This small molecule binds to this protein.
Small molecule (SMILES): [H]/N=N/C(=O)c1ccncc1

Sequence of chain 1.B:
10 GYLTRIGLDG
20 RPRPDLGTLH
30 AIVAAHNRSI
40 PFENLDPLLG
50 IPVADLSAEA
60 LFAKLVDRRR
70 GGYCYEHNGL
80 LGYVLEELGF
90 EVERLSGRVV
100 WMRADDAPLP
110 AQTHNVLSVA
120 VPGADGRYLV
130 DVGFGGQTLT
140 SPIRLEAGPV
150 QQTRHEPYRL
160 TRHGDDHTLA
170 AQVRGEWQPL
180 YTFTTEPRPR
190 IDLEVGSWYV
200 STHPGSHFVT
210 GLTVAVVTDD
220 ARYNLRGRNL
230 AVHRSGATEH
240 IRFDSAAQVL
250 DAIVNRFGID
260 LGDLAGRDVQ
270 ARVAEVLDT

Binding-site contacts:
Ligand atom C5 contacts residue PHE133 of chain 1.B at 4.3 Å (hydrophobic).
Ligand atom C3 contacts residue PHE207 of chain 1.B at 3.5 Å (hydrophobic).
Ligand atom O1 contacts residue PHE41 of chain 1.B at 3.4 Å.
Ligand atom C2 contacts residue PHE207 of chain 1.B at 3.9 Å (hydrophobic).
Ligand atom C4 contacts residue PHE207 of chain 1.B at 4.2 Å (hydrophobic).
Ligand atom C6 contacts residue THR112 of chain 1.B at 4.1 Å.
Ligand atom N2 contacts residue PHE207 of chain 1.B at 4.1 Å.
Ligand atom N2 contacts residue THR112 of chain 1.B at 3.0 Å (h-bond).
Ligand atom N3 contacts residue TYR72 of chain 1.B at 3.8 Å.
Ligand atom C5 contacts residue PHE207 of chain 1.B at 4.0 Å (hydrophobic).
Ligand atom N1 contacts residue PHE207 of chain 1.B at 4.3 Å.
Ligand atom O1 contacts residue GLY132 of chain 1.B at 3.6 Å.
Ligand atom C3 contacts residue VAL98 of chain 1.B at 4.0 Å (hydrophobic).
Ligand atom C2 contacts residue PHE41 of chain 1.B at 4.0 Å (hydrophobic).
Ligand atom C6 contacts residue PHE207 of chain 1.B at 3.9 Å (hydrophobic).
Ligand atom N3 contacts residue TYR74 of chain 1.B at 3.6 Å.
Ligand atom O1 contacts residue PHE207 of chain 1.B at 4.3 Å.
Ligand atom N1 contacts residue VAL98 of chain 1.B at 4.0 Å.
Ligand atom C4 contacts residue PHE133 of chain 1.B at 3.4 Å (hydrophobic).
Ligand atom N3 contacts residue VAL199 of chain 1.B at 4.0 Å.
Ligand atom O1 contacts residue TYR72 of chain 1.B at 3.6 Å.
Ligand atom N1 contacts residue PHE133 of chain 1.B at 3.5 Å.
Ligand atom N2 contacts residue VAL199 of chain 1.B at 4.2 Å.
Ligand atom C5 contacts residue VAL98 of chain 1.B at 3.5 Å (hydrophobic).
Ligand atom N3 contacts residue THR112 of chain 1.B at 3.3 Å (h-bond).
Ligand atom C1 contacts residue HIS113 of chain 1.B at 4.4 Å.
Ligand atom C6 contacts residue CYS73 of chain 1.B at 3.2 Å (hydrophobic).
Ligand atom C3 contacts residue THR112 of chain 1.B at 4.3 Å.
Ligand atom C6 contacts residue PHE41 of chain 1.B at 4.4 Å (hydrophobic).
Ligand atom N2 contacts residue CYS73 of chain 1.B at 2.9 Å (h-bond).
Ligand atom C6 contacts residue HIS113 of chain 1.B at 4.4 Å.
Ligand atom C2 contacts residue PHE133 of chain 1.B at 3.7 Å (hydrophobic).
Ligand atom C6 contacts residue GLY132 of chain 1.B at 4.5 Å.
Ligand atom O1 contacts residue CYS73 of chain 1.B at 2.9 Å (h-bond).
Ligand atom C1 contacts residue CYS73 of chain 1.B at 4.4 Å (hydrophobic).
Ligand atom C2 contacts residue GLY132 of chain 1.B at 4.1 Å.
Ligand atom C1 contacts residue PHE207 of chain 1.B at 3.7 Å (hydrophobic).
Ligand atom N3 contacts residue CYS73 of chain 1.B at 2.5 Å (h-bond).
Ligand atom N2 contacts residue TYR74 of chain 1.B at 4.5 Å.